Binding-site contacts:
Ligand atom NAD contacts residue PRO31 of chain 1.B at 3.8 Å.
Ligand atom CAB contacts residue TYR46 of chain 1.B at 3.7 Å (hydrophobic).
Ligand atom NAP contacts residue LEU41 of chain 1.B at 3.9 Å.
Ligand atom CAF contacts residue VAL95 of chain 1.B at 3.9 Å (hydrophobic).
Ligand atom OAI contacts residue ASN89 of chain 1.B at 2.9 Å (h-bond).
Ligand atom OAI contacts residue VAL95 of chain 1.B at 4.0 Å.
Ligand atom CAA contacts residue TYR46 of chain 1.B at 3.9 Å (hydrophobic).
Ligand atom CAT contacts residue PRO31 of chain 1.B at 4.1 Å (hydrophobic).
Ligand atom CAR contacts residue LEU41 of chain 1.B at 3.9 Å (hydrophobic).
Ligand atom CAA contacts residue TYR88 of chain 1.B at 4.2 Å (hydrophobic).
Ligand atom CAF contacts residue ASN89 of chain 1.B at 3.8 Å.
Ligand atom NAQ contacts residue PRO31 of chain 1.B at 4.0 Å.
Ligand atom CAR contacts residue PRO31 of chain 1.B at 4.2 Å (hydrophobic).
Ligand atom CAN contacts residue LEU41 of chain 1.B at 3.9 Å (hydrophobic).
Ligand atom CAO contacts residue PRO31 of chain 1.B at 3.5 Å (hydrophobic).
Ligand atom CAM contacts residue ILE43 of chain 1.B at 3.9 Å (hydrophobic).
Ligand atom CAB contacts residue VAL36 of chain 1.B at 3.6 Å (hydrophobic).
Ligand atom NAP contacts residue PRO31 of chain 1.B at 3.6 Å.
Ligand atom CAJ contacts residue VAL95 of chain 1.B at 4.2 Å (hydrophobic).
Ligand atom CAH contacts residue PRO31 of chain 1.B at 3.4 Å (hydrophobic).
Ligand atom CAF contacts residue ILE43 of chain 1.B at 4.1 Å (hydrophobic).
Ligand atom CAT contacts residue LEU30 of chain 1.B at 3.9 Å (hydrophobic).
Ligand atom NAQ contacts residue LEU41 of chain 1.B at 3.9 Å.
Ligand atom CAV contacts residue LEU41 of chain 1.B at 4.0 Å (hydrophobic).
Ligand atom CAA contacts residue ASN89 of chain 1.B at 3.7 Å.
Ligand atom OAI contacts residue TYR88 of chain 1.B at 3.8 Å.
Ligand atom CAC contacts residue PRO31 of chain 1.B at 3.7 Å (hydrophobic).
Ligand atom NAG contacts residue VAL95 of chain 1.B at 3.8 Å.
Ligand atom CAC contacts residue VAL36 of chain 1.B at 3.8 Å (hydrophobic).
Ligand atom OAI contacts residue TYR46 of chain 1.B at 3.6 Å.
Ligand atom CAO contacts residue LEU41 of chain 1.B at 3.6 Å (hydrophobic).
Ligand atom CAH contacts residue VAL95 of chain 1.B at 4.1 Å (hydrophobic).
Ligand atom NAG contacts residue TYR88 of chain 1.B at 4.0 Å.
Ligand atom CAN contacts residue PRO31 of chain 1.B at 4.0 Å (hydrophobic).
Ligand atom CAM contacts residue ASN89 of chain 1.B at 3.8 Å.
Ligand atom NAD contacts residue VAL95 of chain 1.B at 3.8 Å.
Ligand atom CAA contacts residue VAL95 of chain 1.B at 4.0 Å (hydrophobic).
Ligand atom NAG contacts residue ASN89 of chain 1.B at 2.9 Å (h-bond).
Ligand atom CAH contacts residue PHE32 of chain 1.B at 3.9 Å (hydrophobic).
Ligand atom CAE contacts residue VAL95 of chain 1.B at 3.7 Å (hydrophobic).

This small molecule binds to this protein.
Small molecule (SMILES): C[C@@H]1CC(=O)Nc2cccc(-c3cnn(C(C)(C)C)c3)c2N1

Sequence of chain 1.B:
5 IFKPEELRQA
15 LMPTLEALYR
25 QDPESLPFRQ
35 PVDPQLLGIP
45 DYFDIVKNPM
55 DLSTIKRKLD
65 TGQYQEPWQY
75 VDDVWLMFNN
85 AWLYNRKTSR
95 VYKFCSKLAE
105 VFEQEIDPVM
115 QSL